This small molecule binds to this protein.
Small molecule (SMILES): O=P(O)(O)OC[C@H]1O[C@@H](n2cnc3c(Cl)[nH+]cnc32)[C@H](O)[C@@H]1O

Binding-site contacts:
Ligand atom P contacts residue SER388 of chain 2.B at 3.4 Å.
Ligand atom O1P contacts residue SER388 of chain 2.B at 3.1 Å (h-bond).
Ligand atom C2' contacts residue SAE1 of chain 2.F at 3.7 Å.
Ligand atom O1P contacts residue GLY328 of chain 2.B at 3.0 Å.
Ligand atom O3' contacts residue ARG322 of chain 2.B at 3.6 Å.
Ligand atom O1P contacts residue GLY366 of chain 2.B at 3.7 Å.
Ligand atom C5 contacts residue CYS331 of chain 2.B at 2.7 Å (hydrophobic).
Ligand atom C5 contacts residue SAE1 of chain 2.F at 3.7 Å.
Ligand atom N7 contacts residue CYS331 of chain 2.B at 3.0 Å (h-bond).
Ligand atom O3P contacts residue SER388 of chain 2.B at 2.4 Å (h-bond).
Ligand atom O1P contacts residue SER329 of chain 2.B at 3.0 Å (h-bond).
Ligand atom C6 contacts residue CYS331 of chain 2.B at 1.8 Å (hydrophobic).
Ligand atom C4 contacts residue SAE1 of chain 2.F at 3.6 Å.
Ligand atom C3' contacts residue ASP364 of chain 2.B at 3.6 Å.
Ligand atom P contacts residue SER329 of chain 2.B at 3.5 Å.
Ligand atom C2 contacts residue GLU335 of chain 2.B at 3.3 Å.
Ligand atom C2 contacts residue SAE1 of chain 2.F at 3.5 Å.
Ligand atom O3P contacts residue GLY387 of chain 2.B at 3.0 Å.
Ligand atom O2P contacts residue GLY365 of chain 2.B at 3.4 Å.
Ligand atom C2 contacts residue SER329 of chain 2.B at 3.4 Å.
Ligand atom O2' contacts residue ASP364 of chain 2.B at 2.5 Å (salt-bridge).
Ligand atom N1 contacts residue CYS331 of chain 2.B at 2.8 Å (h-bond).
Ligand atom N1 contacts residue GLN334 of chain 2.B at 3.7 Å.
Ligand atom O2P contacts residue GLY387 of chain 2.B at 3.5 Å (h-bond).
Ligand atom O5' contacts residue GLY328 of chain 2.B at 2.9 Å.
Ligand atom C6 contacts residue SAE1 of chain 2.F at 3.7 Å.
Ligand atom N1 contacts residue SAE1 of chain 2.F at 3.5 Å (h-bond).
Ligand atom C4 contacts residue SER329 of chain 2.B at 3.4 Å.
Ligand atom N3 contacts residue GLU335 of chain 2.B at 3.5 Å (salt-bridge).
Ligand atom O4' contacts residue GLY328 of chain 2.B at 3.5 Å.
Ligand atom N3 contacts residue SAE1 of chain 2.F at 3.5 Å.
Ligand atom O3P contacts residue SER329 of chain 2.B at 3.0 Å (h-bond).
Ligand atom N3 contacts residue SER329 of chain 2.B at 3.1 Å (h-bond).
Ligand atom P contacts residue GLY328 of chain 2.B at 3.6 Å.
Ligand atom O3' contacts residue SER68 of chain 2.B at 3.3 Å (h-bond).
Ligand atom O5' contacts residue SER329 of chain 2.B at 3.1 Å (h-bond).
Ligand atom C2' contacts residue ASP364 of chain 2.B at 3.6 Å.
Ligand atom O2' contacts residue SAE1 of chain 2.F at 2.7 Å (h-bond).
Ligand atom O2P contacts residue GLY366 of chain 2.B at 3.4 Å (h-bond).
Ligand atom O3' contacts residue ASP364 of chain 2.B at 2.4 Å (salt-bridge).

Sequence of chain 2.B:
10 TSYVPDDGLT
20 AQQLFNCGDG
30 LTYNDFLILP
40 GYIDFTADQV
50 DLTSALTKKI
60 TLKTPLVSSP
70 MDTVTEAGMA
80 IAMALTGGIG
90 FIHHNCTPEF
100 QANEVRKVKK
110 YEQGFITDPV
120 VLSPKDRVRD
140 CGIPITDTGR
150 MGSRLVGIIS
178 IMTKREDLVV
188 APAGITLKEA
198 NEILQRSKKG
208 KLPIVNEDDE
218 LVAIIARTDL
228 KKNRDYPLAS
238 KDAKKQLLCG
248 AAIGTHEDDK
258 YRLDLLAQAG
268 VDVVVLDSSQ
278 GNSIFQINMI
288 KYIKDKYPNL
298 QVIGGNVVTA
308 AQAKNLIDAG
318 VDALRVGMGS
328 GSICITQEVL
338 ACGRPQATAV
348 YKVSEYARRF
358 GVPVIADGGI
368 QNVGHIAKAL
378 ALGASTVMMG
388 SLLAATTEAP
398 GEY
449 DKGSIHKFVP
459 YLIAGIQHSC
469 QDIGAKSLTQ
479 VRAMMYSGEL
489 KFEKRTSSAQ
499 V